The small molecule below binds the protein below.
Small molecule (SMILES): Oc1ccc(-n2cc(-c3ccc4ccccc4n3)nn2)cc1

Sequence of chain 1.C:
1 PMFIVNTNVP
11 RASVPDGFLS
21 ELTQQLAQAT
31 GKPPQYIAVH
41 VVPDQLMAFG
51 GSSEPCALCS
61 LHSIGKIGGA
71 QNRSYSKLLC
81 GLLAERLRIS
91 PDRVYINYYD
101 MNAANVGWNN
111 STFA

Binding-site contacts:
Ligand atom CAH contacts residue PHE113 of chain 1.C at 3.6 Å (hydrophobic).
Ligand atom CAF contacts residue SER63 of chain 1.C at 3.6 Å.
Ligand atom NAM contacts residue LYS32 of chain 1.C at 2.7 Å (salt-bridge).
Ligand atom CAR contacts residue PRO1 of chain 1.C at 3.8 Å (hydrophobic).
Ligand atom CAT contacts residue PRO33 of chain 1.C at 3.9 Å (hydrophobic).
Ligand atom NAN contacts residue ILE64 of chain 1.C at 3.0 Å (h-bond).
Ligand atom CAE contacts residue TYR95 of chain 1.B at 3.4 Å (hydrophobic).
Ligand atom OAA contacts residue MET2 of chain 1.C at 3.4 Å.
Ligand atom CAH contacts residue TYR36 of chain 1.C at 3.7 Å (hydrophobic).
Ligand atom NAN contacts residue PRO1 of chain 1.C at 3.9 Å.
Ligand atom NAN contacts residue LYS32 of chain 1.C at 3.4 Å (salt-bridge).
Ligand atom NAV contacts residue PRO1 of chain 1.C at 3.4 Å (h-bond).
Ligand atom CAP contacts residue VAL106 of chain 1.C at 3.7 Å (hydrophobic).
Ligand atom CAP contacts residue ASN97 of chain 1.B at 3.4 Å.
Ligand atom CAD contacts residue ASN97 of chain 1.B at 3.6 Å.
Ligand atom CAD contacts residue VAL106 of chain 1.C at 3.7 Å (hydrophobic).
Ligand atom NAO contacts residue LYS32 of chain 1.C at 3.2 Å (salt-bridge).
Ligand atom CAC contacts residue PRO33 of chain 1.C at 3.8 Å (hydrophobic).
Ligand atom OAA contacts residue ASN97 of chain 1.B at 2.5 Å (h-bond).
Ligand atom CAF contacts residue ILE64 of chain 1.C at 3.6 Å (hydrophobic).
Ligand atom CAD contacts residue HIS62 of chain 1.C at 3.7 Å.
Ligand atom CAL contacts residue PRO1 of chain 1.C at 3.4 Å (hydrophobic).
Ligand atom OAA contacts residue HIS62 of chain 1.C at 3.6 Å.
Ligand atom NAM contacts residue ILE64 of chain 1.C at 3.9 Å.
Ligand atom NAM contacts residue PRO1 of chain 1.C at 3.8 Å.
Ligand atom CAE contacts residue MET2 of chain 1.C at 3.8 Å (hydrophobic).
Ligand atom NAV contacts residue ILE64 of chain 1.C at 3.8 Å.
Ligand atom CAJ contacts residue LYS32 of chain 1.C at 3.6 Å.
Ligand atom CAK contacts residue TYR36 of chain 1.C at 3.4 Å (hydrophobic).
Ligand atom CAG contacts residue TYR95 of chain 1.B at 3.6 Å (hydrophobic).
Ligand atom CAI contacts residue PRO33 of chain 1.C at 3.6 Å (hydrophobic).
Ligand atom CAE contacts residue VAL106 of chain 1.C at 3.9 Å (hydrophobic).
Ligand atom CAP contacts residue MET2 of chain 1.C at 3.8 Å (hydrophobic).
Ligand atom CAL contacts residue PHE113 of chain 1.C at 3.6 Å (hydrophobic).
Ligand atom CAU contacts residue LYS32 of chain 1.C at 3.7 Å.
Ligand atom CAS contacts residue PRO1 of chain 1.C at 3.6 Å (hydrophobic).
Ligand atom CAB contacts residue PRO33 of chain 1.C at 3.5 Å (hydrophobic).
Ligand atom CAL contacts residue TYR95 of chain 1.B at 3.8 Å (hydrophobic).
Ligand atom CAR contacts residue LYS32 of chain 1.C at 3.7 Å.
Ligand atom CAG contacts residue PRO1 of chain 1.C at 3.5 Å (hydrophobic).

Sequence of chain 1.B:
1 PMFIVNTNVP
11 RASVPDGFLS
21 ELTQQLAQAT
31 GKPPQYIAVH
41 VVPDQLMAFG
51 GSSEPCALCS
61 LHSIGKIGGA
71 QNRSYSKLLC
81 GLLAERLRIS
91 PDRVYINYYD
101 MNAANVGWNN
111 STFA